The protein below binds the small molecule below.
Small molecule (SMILES): CC(=O)N[C@@H]1[C@@H](O)[C@H](O)[C@@H](CO)O[C@H]1O

Binding-site contacts:
Ligand atom O6 contacts residue ASN14 of chain 1.A at 3.8 Å.
Ligand atom O7 contacts residue ASN14 of chain 1.A at 3.3 Å (h-bond).
Ligand atom C8 contacts residue VAL38 of chain 1.A at 4.5 Å (hydrophobic).
Ligand atom C8 contacts residue PHE13 of chain 1.A at 4.2 Å (hydrophobic).
Ligand atom C8 contacts residue LEU39 of chain 1.A at 4.1 Å (hydrophobic).
Ligand atom C2 contacts residue ASN14 of chain 1.A at 3.2 Å.
Ligand atom C8 contacts residue PHE9 of chain 1.A at 3.9 Å (hydrophobic).
Ligand atom O5 contacts residue ASN14 of chain 1.A at 3.0 Å (h-bond).
Ligand atom C5 contacts residue ASN14 of chain 1.A at 3.8 Å.
Ligand atom C1 contacts residue ASN14 of chain 1.A at 2.1 Å.
Ligand atom C7 contacts residue ASN14 of chain 1.A at 3.3 Å.
Ligand atom C7 contacts residue GLY10 of chain 1.A at 3.9 Å.
Ligand atom C6 contacts residue ASN14 of chain 1.A at 4.4 Å.
Ligand atom O7 contacts residue GLY10 of chain 1.A at 3.3 Å.
Ligand atom C8 contacts residue ASN14 of chain 1.A at 4.3 Å.
Ligand atom C8 contacts residue GLY10 of chain 1.A at 3.8 Å.
Ligand atom N2 contacts residue ASN14 of chain 1.A at 3.3 Å (h-bond).
Ligand atom O7 contacts residue PHE9 of chain 1.A at 4.5 Å.

Sequence of chain 1.A:
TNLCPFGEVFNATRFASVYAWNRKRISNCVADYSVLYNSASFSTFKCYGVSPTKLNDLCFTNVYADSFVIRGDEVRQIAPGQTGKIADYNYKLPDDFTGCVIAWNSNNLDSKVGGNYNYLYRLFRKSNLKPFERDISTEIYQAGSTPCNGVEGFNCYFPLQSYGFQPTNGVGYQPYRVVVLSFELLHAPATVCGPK